A protein and the small-molecule ligand that binds it are described below.
Small molecule (SMILES): CC(=O)N[C@@H]1[C@@H](O)[C@H](O)[C@@H](CO)O[C@H]1O

Sequence of chain 1.B:
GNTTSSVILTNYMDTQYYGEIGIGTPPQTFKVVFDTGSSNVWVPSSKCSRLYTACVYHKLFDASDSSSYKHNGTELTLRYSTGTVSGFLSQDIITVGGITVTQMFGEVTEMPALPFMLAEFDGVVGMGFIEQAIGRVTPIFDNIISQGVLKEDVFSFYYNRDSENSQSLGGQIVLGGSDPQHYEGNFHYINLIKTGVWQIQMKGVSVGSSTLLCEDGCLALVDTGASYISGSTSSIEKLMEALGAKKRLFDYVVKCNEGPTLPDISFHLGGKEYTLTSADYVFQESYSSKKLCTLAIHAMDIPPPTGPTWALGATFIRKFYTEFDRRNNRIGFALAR

Binding-site contacts:
Ligand atom N2 contacts residue ASN75 of chain 1.B at 3.0 Å (h-bond).
Ligand atom C3 contacts residue ASN75 of chain 1.B at 3.8 Å.
Ligand atom C2 contacts residue THR77 of chain 1.B at 4.4 Å.
Ligand atom C1 contacts residue THR77 of chain 1.B at 4.2 Å.
Ligand atom C5 contacts residue ASN75 of chain 1.B at 3.6 Å.
Ligand atom N2 contacts residue THR77 of chain 1.B at 3.9 Å.
Ligand atom C4 contacts residue ASN75 of chain 1.B at 4.3 Å.
Ligand atom C1 contacts residue ASN75 of chain 1.B at 1.4 Å.
Ligand atom C5 contacts residue MET107 of chain 1.B at 4.5 Å (hydrophobic).
Ligand atom C1 contacts residue MET107 of chain 1.B at 4.0 Å (hydrophobic).
Ligand atom C6 contacts residue MET107 of chain 1.B at 4.5 Å (hydrophobic).
Ligand atom O7 contacts residue ASN75 of chain 1.B at 3.5 Å (h-bond).
Ligand atom O5 contacts residue ASN75 of chain 1.B at 2.4 Å (h-bond).
Ligand atom C7 contacts residue ASN75 of chain 1.B at 3.5 Å.
Ligand atom C8 contacts residue ASN75 of chain 1.B at 3.1 Å.
Ligand atom C2 contacts residue ASN75 of chain 1.B at 2.5 Å.
Ligand atom O5 contacts residue MET107 of chain 1.B at 3.3 Å.
Ligand atom O7 contacts residue HIS74 of chain 1.B at 4.4 Å.